A small-molecule ligand and the protein it binds are described below.
Small molecule (SMILES): C/C1=C\[C@H](C)C[C@H](C)OC(=O)C[C@H](c2ccc(O)cc2)NC(=O)[C@@H](Cc2c(Br)[nH]c3ccccc23)N(C)C(=O)[C@H](C)NC(=O)[C@@H](C)C1

Binding-site contacts:
Ligand atom C contacts residue GLN248 of chain 1.B at 3.2 Å.
Ligand atom C20 contacts residue ILE77 of chain 1.E at 3.7 Å (hydrophobic).
Ligand atom C11 contacts residue SER201 of chain 1.B at 3.7 Å.
Ligand atom C23 contacts residue PRO114 of chain 1.E at 3.8 Å (hydrophobic).
Ligand atom C35 contacts residue TYR200 of chain 1.B at 3.6 Å (hydrophobic).
Ligand atom C8 contacts residue GLY199 of chain 1.B at 3.5 Å.
Ligand atom C30 contacts residue GLY199 of chain 1.B at 3.9 Å.
Ligand atom C25 contacts residue THR196 of chain 1.B at 3.5 Å.
Ligand atom C23 contacts residue GLY199 of chain 1.B at 3.3 Å.
Ligand atom C27 contacts residue SER201 of chain 1.B at 3.7 Å.
Ligand atom O contacts residue TYR200 of chain 1.B at 3.1 Å.
Ligand atom C16 contacts residue LEU244 of chain 1.B at 3.5 Å (hydrophobic).
Ligand atom C26 contacts residue SER201 of chain 1.B at 3.7 Å.
Ligand atom C7 contacts residue GLY199 of chain 1.B at 3.5 Å.
Ligand atom N3 contacts residue ASP181 of chain 1.E at 3.9 Å.
Ligand atom C21 contacts residue ILE77 of chain 1.E at 3.4 Å (hydrophobic).
Ligand atom O3 contacts residue SER201 of chain 1.B at 3.3 Å (h-bond).
Ligand atom C3 contacts residue TYR200 of chain 1.B at 3.8 Å (hydrophobic).
Ligand atom O5 contacts residue ALA116 of chain 1.E at 3.5 Å.
Ligand atom C22 contacts residue ILE77 of chain 1.E at 3.4 Å (hydrophobic).
Ligand atom C17 contacts residue GLU207 of chain 1.B at 3.1 Å.
Ligand atom C24 contacts residue THR196 of chain 1.B at 3.7 Å.
Ligand atom C16 contacts residue GLN248 of chain 1.B at 3.4 Å.
Ligand atom C24 contacts residue PRO114 of chain 1.E at 3.6 Å (hydrophobic).
Ligand atom BR contacts residue HIC75 of chain 1.E at 3.2 Å.
Ligand atom O1 contacts residue TYR200 of chain 1.B at 3.5 Å.
Ligand atom C4 contacts residue TYR200 of chain 1.B at 3.7 Å (hydrophobic).
Ligand atom O3 contacts residue GLY199 of chain 1.B at 3.6 Å.
Ligand atom C14 contacts residue LEU244 of chain 1.B at 3.7 Å (hydrophobic).
Ligand atom C35 contacts residue VAL249 of chain 1.B at 3.7 Å (hydrophobic).
Ligand atom N contacts residue GLY199 of chain 1.B at 2.8 Å (h-bond).
Ligand atom C12 contacts residue SER201 of chain 1.B at 3.7 Å.
Ligand atom C13 contacts residue LEU244 of chain 1.B at 3.8 Å (hydrophobic).
Ligand atom C12 contacts residue GLU207 of chain 1.B at 3.5 Å.
Ligand atom C23 contacts residue ILE77 of chain 1.E at 3.6 Å (hydrophobic).
Ligand atom O4 contacts residue GLU207 of chain 1.B at 3.6 Å (salt-bridge).
Ligand atom C24 contacts residue GLY199 of chain 1.B at 3.7 Å.
Ligand atom C6 contacts residue GLY199 of chain 1.B at 3.8 Å.
Ligand atom N2 contacts residue SER201 of chain 1.B at 3.4 Å (h-bond).
Ligand atom C11 contacts residue GLU207 of chain 1.B at 3.7 Å.

Sequence of chain 1.B:
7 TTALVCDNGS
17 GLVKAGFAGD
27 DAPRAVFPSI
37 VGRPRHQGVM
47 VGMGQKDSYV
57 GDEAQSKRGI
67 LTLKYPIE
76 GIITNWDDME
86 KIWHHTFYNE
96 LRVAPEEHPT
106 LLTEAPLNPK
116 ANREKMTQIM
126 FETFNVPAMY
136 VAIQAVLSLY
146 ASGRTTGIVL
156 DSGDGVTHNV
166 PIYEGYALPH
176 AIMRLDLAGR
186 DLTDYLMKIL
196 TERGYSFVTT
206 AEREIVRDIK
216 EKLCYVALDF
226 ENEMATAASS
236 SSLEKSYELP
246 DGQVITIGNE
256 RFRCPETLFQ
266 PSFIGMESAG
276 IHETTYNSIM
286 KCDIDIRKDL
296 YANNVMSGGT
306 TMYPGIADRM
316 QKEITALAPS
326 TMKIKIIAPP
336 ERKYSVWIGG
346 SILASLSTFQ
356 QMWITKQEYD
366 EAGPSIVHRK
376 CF

Sequence of chain 1.E:
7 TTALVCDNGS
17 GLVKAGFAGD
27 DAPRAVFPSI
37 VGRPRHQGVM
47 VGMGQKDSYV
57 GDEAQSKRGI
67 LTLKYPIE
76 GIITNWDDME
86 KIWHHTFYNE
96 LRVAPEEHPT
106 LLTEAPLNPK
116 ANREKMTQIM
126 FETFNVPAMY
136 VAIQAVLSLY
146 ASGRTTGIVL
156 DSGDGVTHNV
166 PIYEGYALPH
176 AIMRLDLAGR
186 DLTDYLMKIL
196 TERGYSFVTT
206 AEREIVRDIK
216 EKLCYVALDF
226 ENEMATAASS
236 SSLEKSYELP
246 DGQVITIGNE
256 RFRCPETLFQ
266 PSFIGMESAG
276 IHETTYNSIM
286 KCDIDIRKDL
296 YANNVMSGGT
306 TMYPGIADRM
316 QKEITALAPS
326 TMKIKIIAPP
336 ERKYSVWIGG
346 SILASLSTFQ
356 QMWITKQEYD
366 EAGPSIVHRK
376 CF